Binding-site contacts:
Ligand atom C11 contacts residue LEU233 of chain 1.A at 4.3 Å (hydrophobic).
Ligand atom N12 contacts residue GLN78 of chain 1.A at 4.4 Å.
Ligand atom O09 contacts residue GLN78 of chain 1.A at 3.9 Å.
Ligand atom O09 contacts residue PRO206 of chain 1.A at 4.4 Å.
Ligand atom C06 contacts residue GLN78 of chain 1.A at 3.6 Å.
Ligand atom C05 contacts residue LYS237 of chain 1.A at 4.4 Å.
Ligand atom C11 contacts residue LYS237 of chain 1.A at 4.2 Å.
Ligand atom C05 contacts residue GLN78 of chain 1.A at 3.5 Å.
Ligand atom C11 contacts residue ALA77 of chain 1.A at 3.6 Å (hydrophobic).
Ligand atom N12 contacts residue GLU76 of chain 1.A at 3.5 Å (salt-bridge).
Ligand atom C11 contacts residue GLU76 of chain 1.A at 4.2 Å.
Ligand atom O02 contacts residue GLN78 of chain 1.A at 4.3 Å.
Ligand atom C04 contacts residue GLN78 of chain 1.A at 3.7 Å.
Ligand atom N12 contacts residue ALA77 of chain 1.A at 4.3 Å.
Ligand atom C11 contacts residue GLN78 of chain 1.A at 4.3 Å.
Ligand atom C10 contacts residue PRO206 of chain 1.A at 4.4 Å (hydrophobic).
Ligand atom C08 contacts residue GLN78 of chain 1.A at 3.7 Å.
Ligand atom C03 contacts residue GLN78 of chain 1.A at 3.9 Å.
Ligand atom C07 contacts residue ALA77 of chain 1.A at 4.2 Å (hydrophobic).
Ligand atom C06 contacts residue ALA77 of chain 1.A at 4.3 Å (hydrophobic).
Ligand atom C07 contacts residue GLN78 of chain 1.A at 3.8 Å.
Ligand atom N12 contacts residue LYS237 of chain 1.A at 2.8 Å.

This small molecule binds to this protein.
Small molecule (SMILES): COc1ccc(CN)cc1OC

Sequence of chain 1.A:
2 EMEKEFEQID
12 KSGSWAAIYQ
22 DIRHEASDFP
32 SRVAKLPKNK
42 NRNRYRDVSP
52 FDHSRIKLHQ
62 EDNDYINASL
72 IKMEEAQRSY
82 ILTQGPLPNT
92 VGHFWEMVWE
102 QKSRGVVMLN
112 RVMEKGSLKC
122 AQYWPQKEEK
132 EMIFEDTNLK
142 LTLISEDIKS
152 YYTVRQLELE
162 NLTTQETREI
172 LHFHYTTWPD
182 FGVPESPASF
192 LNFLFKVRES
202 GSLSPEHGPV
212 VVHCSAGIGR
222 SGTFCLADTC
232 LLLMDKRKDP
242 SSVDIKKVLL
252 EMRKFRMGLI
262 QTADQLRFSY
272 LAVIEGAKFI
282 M